Binding-site contacts:
Ligand atom O3 contacts residue ASN30 of chain 1.B at 4.1 Å.
Ligand atom C7 contacts residue ASN30 of chain 1.B at 3.8 Å.
Ligand atom C8 contacts residue ASN30 of chain 1.B at 3.5 Å.
Ligand atom N2 contacts residue GLY31 of chain 1.B at 4.5 Å.
Ligand atom C1 contacts residue ASN30 of chain 1.B at 4.4 Å.
Ligand atom C3 contacts residue ASN30 of chain 1.B at 4.0 Å.
Ligand atom C7 contacts residue ASN32 of chain 1.B at 3.5 Å.
Ligand atom C5 contacts residue ASN32 of chain 1.B at 3.6 Å.
Ligand atom N2 contacts residue ASN30 of chain 1.B at 3.0 Å (h-bond).
Ligand atom C3 contacts residue GLY31 of chain 1.B at 3.9 Å.
Ligand atom C1 contacts residue GLY31 of chain 1.B at 4.1 Å.
Ligand atom N2 contacts residue ASN32 of chain 1.B at 3.0 Å (h-bond).
Ligand atom C1 contacts residue ASN32 of chain 1.B at 1.5 Å.
Ligand atom C2 contacts residue ASN32 of chain 1.B at 2.7 Å.
Ligand atom O7 contacts residue ASN32 of chain 1.B at 4.2 Å.
Ligand atom C8 contacts residue ASN32 of chain 1.B at 3.9 Å.
Ligand atom C2 contacts residue ASN30 of chain 1.B at 4.0 Å.
Ligand atom C3 contacts residue ASN32 of chain 1.B at 3.5 Å.
Ligand atom O5 contacts residue ASN32 of chain 1.B at 2.5 Å (h-bond).
Ligand atom C4 contacts residue ASN32 of chain 1.B at 4.1 Å.

A protein and the small-molecule ligand that binds it are described below.
Small molecule (SMILES): CC(=O)N[C@@H]1[C@@H](O)[C@H](O)[C@@H](CO)O[C@H]1O

Sequence of chain 1.B:
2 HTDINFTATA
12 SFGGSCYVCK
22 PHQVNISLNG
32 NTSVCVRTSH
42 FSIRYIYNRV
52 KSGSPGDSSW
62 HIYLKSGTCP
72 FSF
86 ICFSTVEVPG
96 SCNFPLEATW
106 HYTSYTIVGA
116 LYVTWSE